The small molecule below binds the protein below.
Small molecule (SMILES): CC[As+](CC)(CC)CC

Sequence of chain 4.C:
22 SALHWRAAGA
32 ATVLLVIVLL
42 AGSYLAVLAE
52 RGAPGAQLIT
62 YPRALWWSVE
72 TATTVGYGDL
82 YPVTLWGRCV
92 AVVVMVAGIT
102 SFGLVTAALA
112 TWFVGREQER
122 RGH

Sequence of chain 3.C:
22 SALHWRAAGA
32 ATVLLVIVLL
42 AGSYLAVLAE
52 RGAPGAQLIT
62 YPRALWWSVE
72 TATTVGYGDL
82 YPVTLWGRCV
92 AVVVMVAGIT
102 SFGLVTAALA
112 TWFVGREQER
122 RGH

Binding-site contacts:
Ligand atom C3 contacts residue TYR78 of chain 2.C at 3.4 Å (hydrophobic).
Ligand atom AS contacts residue T1A1 of chain 3.I at 0.2 Å.
Ligand atom C1 contacts residue GLY79 of chain 1.C at 3.9 Å.
Ligand atom C2 contacts residue GLY79 of chain 3.C at 3.6 Å.
Ligand atom AS contacts residue T1A1 of chain 2.I at 0.2 Å.
Ligand atom C1 contacts residue T1A1 of chain 2.I at 1.8 Å.
Ligand atom C3 contacts residue GLY79 of chain 4.C at 3.6 Å.
Ligand atom C8 contacts residue T1A1 of chain 4.I at 0.3 Å.
Ligand atom C1 contacts residue T1A1 of chain 3.I at 1.8 Å.
Ligand atom C3 contacts residue T1A1 of chain 4.I at 0.5 Å.
Ligand atom C4 contacts residue T1A1 of chain 4.I at 0.5 Å.
Ligand atom C5 contacts residue T1A1 of chain 2.I at 1.7 Å.
Ligand atom C2 contacts residue T1A1 of chain 4.I at 0.5 Å.
Ligand atom C3 contacts residue T1A1 of chain 2.I at 1.6 Å.
Ligand atom C6 contacts residue GLY79 of chain 3.C at 3.6 Å.
Ligand atom C7 contacts residue T1A1 of chain 2.I at 1.9 Å.
Ligand atom C7 contacts residue T1A1 of chain 4.I at 0.1 Å.
Ligand atom C6 contacts residue GLY79 of chain 4.C at 3.8 Å.
Ligand atom C8 contacts residue T1A1 of chain 2.I at 0.7 Å.
Ligand atom C6 contacts residue T1A1 of chain 4.I at 0.3 Å.
Ligand atom C6 contacts residue T1A1 of chain 2.I at 0.3 Å.
Ligand atom C2 contacts residue T1A1 of chain 3.I at 0.7 Å.
Ligand atom C8 contacts residue T1A1 of chain 3.I at 0.4 Å.
Ligand atom C4 contacts residue GLY79 of chain 4.C at 3.5 Å.
Ligand atom C4 contacts residue T1A1 of chain 2.I at 0.4 Å.
Ligand atom C1 contacts residue TYR78 of chain 3.C at 3.2 Å (hydrophobic).
Ligand atom C2 contacts residue GLY79 of chain 1.C at 3.4 Å.
Ligand atom C2 contacts residue T1A1 of chain 2.I at 0.7 Å.
Ligand atom C5 contacts residue T1A1 of chain 3.I at 1.8 Å.
Ligand atom C4 contacts residue GLY79 of chain 2.C at 3.6 Å.
Ligand atom C1 contacts residue T1A1 of chain 4.I at 0.5 Å.
Ligand atom C3 contacts residue GLY79 of chain 2.C at 3.9 Å.
Ligand atom C1 contacts residue TYR78 of chain 1.C at 3.7 Å (hydrophobic).
Ligand atom C6 contacts residue T1A1 of chain 3.I at 0.7 Å.
Ligand atom AS contacts residue T1A1 of chain 4.I at 0.3 Å.
Ligand atom C7 contacts residue T1A1 of chain 3.I at 1.8 Å.
Ligand atom C3 contacts residue T1A1 of chain 3.I at 1.6 Å.
Ligand atom C4 contacts residue T1A1 of chain 3.I at 0.3 Å.
Ligand atom C5 contacts residue T1A1 of chain 4.I at 0.1 Å.
Ligand atom C8 contacts residue GLY79 of chain 2.C at 3.4 Å.

Sequence of chain 2.C:
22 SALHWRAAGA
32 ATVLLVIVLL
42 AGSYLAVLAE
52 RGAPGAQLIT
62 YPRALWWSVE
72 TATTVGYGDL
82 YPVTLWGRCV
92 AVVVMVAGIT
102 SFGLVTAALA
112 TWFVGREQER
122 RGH

Sequence of chain 1.C:
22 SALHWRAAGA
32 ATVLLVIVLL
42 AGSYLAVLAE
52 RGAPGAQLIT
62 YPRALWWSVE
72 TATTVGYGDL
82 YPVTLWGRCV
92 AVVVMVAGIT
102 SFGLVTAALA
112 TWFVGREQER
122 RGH